Binding-site contacts:
Ligand atom O19 contacts residue PHE172 of chain 1.A at 3.2 Å.
Ligand atom O19 contacts residue GLY170 of chain 1.A at 3.5 Å.
Ligand atom C20 contacts residue ASP171 of chain 1.A at 3.1 Å.
Ligand atom N18 contacts residue GLU63 of chain 1.A at 3.2 Å (salt-bridge).
Ligand atom C24 contacts residue ASP171 of chain 1.A at 3.4 Å.
Ligand atom N09 contacts residue MET95 of chain 1.A at 2.9 Å (h-bond).
Ligand atom N09 contacts residue GLU93 of chain 1.A at 3.3 Å (salt-bridge).
Ligand atom N09 contacts residue ALA45 of chain 1.A at 3.5 Å.
Ligand atom C21 contacts residue ASP171 of chain 1.A at 3.2 Å.
Ligand atom C36 contacts residue VAL27 of chain 1.A at 3.5 Å (hydrophobic).
Ligand atom C14 contacts residue PHE172 of chain 1.A at 3.5 Å (hydrophobic).
Ligand atom C05 contacts residue TYR94 of chain 1.A at 3.4 Å (hydrophobic).
Ligand atom C36 contacts residue LYS47 of chain 1.A at 3.4 Å.
Ligand atom C27 contacts residue ASP171 of chain 1.A at 3.1 Å.
Ligand atom F46 contacts residue LEU67 of chain 1.A at 3.6 Å.
Ligand atom C40 contacts residue MET174 of chain 1.A at 3.4 Å (hydrophobic).
Ligand atom C08 contacts residue GLU93 of chain 1.A at 2.9 Å.
Ligand atom O15 contacts residue LYS47 of chain 1.A at 3.1 Å (salt-bridge).
Ligand atom C08 contacts residue ALA45 of chain 1.A at 3.3 Å (hydrophobic).
Ligand atom C43 contacts residue GLY20 of chain 1.A at 3.5 Å.
Ligand atom C16 contacts residue PHE172 of chain 1.A at 3.3 Å (hydrophobic).
Ligand atom O19 contacts residue ASP171 of chain 1.A at 2.6 Å (salt-bridge).
Ligand atom F47 contacts residue LEU70 of chain 1.A at 3.3 Å.
Ligand atom N26 contacts residue ASP171 of chain 1.A at 3.6 Å (salt-bridge).
Ligand atom C17 contacts residue ASP171 of chain 1.A at 3.1 Å.
Ligand atom C23 contacts residue ASP171 of chain 1.A at 3.4 Å.
Ligand atom N18 contacts residue ASP171 of chain 1.A at 3.2 Å (salt-bridge).
Ligand atom C42 contacts residue MET174 of chain 1.A at 3.4 Å (hydrophobic).
Ligand atom C20 contacts residue GLU63 of chain 1.A at 3.4 Å.
Ligand atom C41 contacts residue VAL27 of chain 1.A at 3.5 Å (hydrophobic).
Ligand atom C21 contacts residue GLU63 of chain 1.A at 3.1 Å.
Ligand atom C41 contacts residue GLU21 of chain 1.A at 3.4 Å.
Ligand atom F48 contacts residue GLY170 of chain 1.A at 3.0 Å.
Ligand atom C25 contacts residue ASP171 of chain 1.A at 3.2 Å.
Ligand atom C35 contacts residue LYS47 of chain 1.A at 3.5 Å.
Ligand atom F48 contacts residue ASP171 of chain 1.A at 3.1 Å.
Ligand atom C40 contacts residue GLY22 of chain 1.A at 3.6 Å.
Ligand atom N09 contacts residue TYR94 of chain 1.A at 3.4 Å.
Ligand atom C40 contacts residue GLY25 of chain 1.A at 3.5 Å.
Ligand atom C05 contacts residue MET95 of chain 1.A at 3.1 Å (hydrophobic).

The protein below binds the small molecule below.
Small molecule (SMILES): Cc1cn(-c2cc(NC(=O)c3cc4cc(c3C)C#Cc3cnc5ccc(nn35)C(=O)NCCCCCCCO4)cc(C(F)(F)F)c2)cn1

Sequence of chain 1.A:
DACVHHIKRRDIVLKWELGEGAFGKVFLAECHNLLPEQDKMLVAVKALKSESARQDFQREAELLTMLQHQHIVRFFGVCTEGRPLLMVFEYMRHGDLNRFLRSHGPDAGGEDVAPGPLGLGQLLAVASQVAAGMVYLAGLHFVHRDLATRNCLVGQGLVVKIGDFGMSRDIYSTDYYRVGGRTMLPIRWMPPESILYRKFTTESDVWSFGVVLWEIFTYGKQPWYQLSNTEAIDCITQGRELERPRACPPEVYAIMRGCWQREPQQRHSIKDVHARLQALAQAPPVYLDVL